Sequence of chain 1.C:
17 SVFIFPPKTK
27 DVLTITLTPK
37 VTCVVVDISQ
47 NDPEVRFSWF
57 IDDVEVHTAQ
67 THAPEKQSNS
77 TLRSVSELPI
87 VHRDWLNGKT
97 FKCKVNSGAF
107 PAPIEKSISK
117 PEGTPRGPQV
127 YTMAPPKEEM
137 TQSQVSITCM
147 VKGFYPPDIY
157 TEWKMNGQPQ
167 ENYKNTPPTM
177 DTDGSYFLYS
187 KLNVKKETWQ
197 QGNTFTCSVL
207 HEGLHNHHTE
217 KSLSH

Sequence of chain 1.D:
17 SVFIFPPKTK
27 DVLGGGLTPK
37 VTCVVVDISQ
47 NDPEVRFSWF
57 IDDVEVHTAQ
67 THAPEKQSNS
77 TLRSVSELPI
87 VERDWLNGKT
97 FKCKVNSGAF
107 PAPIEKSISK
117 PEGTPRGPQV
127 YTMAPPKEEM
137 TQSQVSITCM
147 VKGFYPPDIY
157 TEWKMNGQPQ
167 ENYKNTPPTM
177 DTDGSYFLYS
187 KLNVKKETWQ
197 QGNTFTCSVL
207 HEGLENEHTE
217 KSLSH

Binding-site contacts:
Ligand atom O5 contacts residue GLN73 of chain 1.C at 3.8 Å.
Ligand atom O2 contacts residue MAN4 of chain 1.H at 3.5 Å.
Ligand atom C8 contacts residue LYS112 of chain 1.C at 3.5 Å.
Ligand atom C3 contacts residue ASP43 of chain 1.C at 3.5 Å.
Ligand atom O5 contacts residue GLN73 of chain 1.C at 3.6 Å.
Ligand atom O5 contacts residue VAL42 of chain 1.C at 3.6 Å.
Ligand atom C2 contacts residue ASN75 of chain 1.C at 2.4 Å.
Ligand atom O4 contacts residue LYS24 of chain 1.C at 3.2 Å (salt-bridge).
Ligand atom O7 contacts residue LYS112 of chain 1.C at 3.4 Å.
Ligand atom C7 contacts residue ASP43 of chain 1.C at 3.5 Å.
Ligand atom C7 contacts residue ASN75 of chain 1.C at 3.6 Å.
Ligand atom O7 contacts residue ARG79 of chain 1.C at 3.7 Å.
Ligand atom N2 contacts residue ASN75 of chain 1.C at 2.9 Å (h-bond).
Ligand atom C4 contacts residue NAG2 of chain 1.H at 3.8 Å.
Ligand atom O6 contacts residue PHE21 of chain 1.C at 3.6 Å.
Ligand atom O7 contacts residue THR77 of chain 1.C at 3.6 Å.
Ligand atom C1 contacts residue ASN75 of chain 1.C at 1.4 Å.
Ligand atom C5 contacts residue ASN75 of chain 1.C at 3.7 Å.
Ligand atom O6 contacts residue GLN73 of chain 1.C at 3.0 Å (h-bond).
Ligand atom C6 contacts residue PHE19 of chain 1.C at 3.5 Å (hydrophobic).
Ligand atom N2 contacts residue ASP43 of chain 1.C at 3.0 Å (salt-bridge).
Ligand atom C1 contacts residue GLN73 of chain 1.C at 3.7 Å.
Ligand atom C8 contacts residue ARG79 of chain 1.C at 2.9 Å.
Ligand atom O7 contacts residue ASN75 of chain 1.C at 3.4 Å.
Ligand atom N2 contacts residue THR77 of chain 1.C at 3.1 Å (h-bond).
Ligand atom C7 contacts residue THR77 of chain 1.C at 3.7 Å.
Ligand atom O5 contacts residue ASN75 of chain 1.C at 2.4 Å (h-bond).
Ligand atom O3 contacts residue LYS24 of chain 1.C at 3.7 Å.
Ligand atom C3 contacts residue ASN75 of chain 1.C at 3.8 Å.
Ligand atom O3 contacts residue ARG79 of chain 1.C at 3.8 Å.
Ligand atom O6 contacts residue PHE19 of chain 1.C at 3.4 Å.
Ligand atom C6 contacts residue GLN73 of chain 1.C at 3.7 Å.
Ligand atom C8 contacts residue ASP43 of chain 1.C at 3.5 Å.
Ligand atom O3 contacts residue ASP43 of chain 1.C at 3.5 Å (salt-bridge).
Ligand atom O4 contacts residue NAG2 of chain 1.H at 2.4 Å (h-bond).
Ligand atom C1 contacts residue THR77 of chain 1.C at 3.2 Å.
Ligand atom C2 contacts residue THR77 of chain 1.C at 3.7 Å.
Ligand atom C2 contacts residue PHE19 of chain 1.C at 3.8 Å (hydrophobic).
Ligand atom C4 contacts residue PHE19 of chain 1.C at 3.5 Å (hydrophobic).
Ligand atom O4 contacts residue VAL42 of chain 1.C at 3.4 Å.

This small molecule binds to this protein.
Small molecule (SMILES): CC(=O)N[C@H]1[C@H](O[C@H]2[C@H](O)[C@@H](NC(C)=O)CO[C@@H]2CO[C@H]2O[C@@H](C)[C@@H](O)[C@@H](O)[C@@H]2O)O[C@H](CO)[C@@H](O[C@@H]2O[C@H](CO[C@H]3O[C@H](CO)[C@@H](O)[C@H](O)[C@@H]3O[C@@H]3O[C@H](CO)[C@@H](O)[C@H](O)[C@H]3NC(C)=O)[C@@H](O)[C@H](O[C@H]3O[C@H](CO)[C@@H](O)[C@H](O)[C@@H]3O[C@@H]3O[C@H](CO)[C@@H](O)[C@H](O)[C@H]3NC(C)=O)[C@@H]2O)[C@@H]1O